Sequence of chain 1.B:
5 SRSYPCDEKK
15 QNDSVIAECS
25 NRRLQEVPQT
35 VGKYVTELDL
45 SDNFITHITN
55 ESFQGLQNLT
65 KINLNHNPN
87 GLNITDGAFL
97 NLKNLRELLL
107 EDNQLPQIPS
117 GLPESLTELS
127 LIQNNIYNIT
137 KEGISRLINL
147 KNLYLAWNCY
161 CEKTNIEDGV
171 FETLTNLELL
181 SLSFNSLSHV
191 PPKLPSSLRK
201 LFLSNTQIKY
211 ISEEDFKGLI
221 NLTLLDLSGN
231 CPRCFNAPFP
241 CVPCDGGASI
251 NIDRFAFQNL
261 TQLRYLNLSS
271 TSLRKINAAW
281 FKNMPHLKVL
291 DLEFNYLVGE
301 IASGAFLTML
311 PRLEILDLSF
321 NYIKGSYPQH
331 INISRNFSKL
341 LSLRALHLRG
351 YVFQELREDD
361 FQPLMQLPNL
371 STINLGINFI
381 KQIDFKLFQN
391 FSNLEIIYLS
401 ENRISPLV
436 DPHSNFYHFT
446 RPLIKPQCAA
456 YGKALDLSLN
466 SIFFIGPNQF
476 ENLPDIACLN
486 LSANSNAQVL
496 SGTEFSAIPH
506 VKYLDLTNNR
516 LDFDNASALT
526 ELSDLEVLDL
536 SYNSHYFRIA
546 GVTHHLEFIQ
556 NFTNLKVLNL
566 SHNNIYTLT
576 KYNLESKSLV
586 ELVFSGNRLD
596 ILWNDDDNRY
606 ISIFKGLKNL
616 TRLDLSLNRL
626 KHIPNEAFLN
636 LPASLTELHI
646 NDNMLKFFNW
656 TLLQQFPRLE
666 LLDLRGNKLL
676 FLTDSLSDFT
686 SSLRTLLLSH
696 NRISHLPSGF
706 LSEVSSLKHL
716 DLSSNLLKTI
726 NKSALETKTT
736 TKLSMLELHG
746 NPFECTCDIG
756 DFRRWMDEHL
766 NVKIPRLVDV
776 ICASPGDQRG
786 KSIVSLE

Binding-site contacts:
Ligand atom C10 contacts residue TYR322 of chain 1.B at 3.8 Å (hydrophobic).
Ligand atom C16 contacts residue VAL352 of chain 1.B at 4.1 Å (hydrophobic).
Ligand atom C7 contacts residue TYR322 of chain 1.B at 4.2 Å (hydrophobic).
Ligand atom C15 contacts residue TYR322 of chain 1.B at 3.5 Å (hydrophobic).
Ligand atom C14 contacts residue TYR322 of chain 1.B at 3.7 Å (hydrophobic).
Ligand atom C8 contacts residue TYR322 of chain 1.B at 3.7 Å (hydrophobic).
Ligand atom C9 contacts residue TYR322 of chain 1.B at 4.2 Å (hydrophobic).
Ligand atom C26 contacts residue VAL352 of chain 1.B at 3.6 Å (hydrophobic).
Ligand atom O27 contacts residue VAL352 of chain 1.B at 3.5 Å.
Ligand atom N5 contacts residue ILE377 of chain 1.B at 4.0 Å.
Ligand atom O27 contacts residue TYR322 of chain 1.B at 3.5 Å.
Ligand atom C26 contacts residue ILE323 of chain 1.B at 4.2 Å (hydrophobic).
Ligand atom C3 contacts residue PHE379 of chain 1.B at 4.1 Å (hydrophobic).
Ligand atom C8 contacts residue VAL352 of chain 1.B at 4.2 Å (hydrophobic).
Ligand atom C2 contacts residue PHE379 of chain 1.B at 4.0 Å (hydrophobic).
Ligand atom N1 contacts residue PHE379 of chain 1.B at 3.8 Å.
Ligand atom C26 contacts residue TYR322 of chain 1.B at 3.5 Å (hydrophobic).
Ligand atom C13 contacts residue LYS324 of chain 1.B at 4.3 Å.
Ligand atom C25 contacts residue ILE323 of chain 1.B at 3.7 Å (hydrophobic).
Ligand atom C9 contacts residue PHE379 of chain 1.B at 4.1 Å (hydrophobic).
Ligand atom C26 contacts residue SER326 of chain 1.B at 3.6 Å.
Ligand atom C14 contacts residue GLY325 of chain 1.B at 4.1 Å.
Ligand atom N5 contacts residue PHE379 of chain 1.B at 3.8 Å.
Ligand atom C16 contacts residue GLY350 of chain 1.B at 4.3 Å.
Ligand atom C22 contacts residue PHE379 of chain 1.B at 3.8 Å (hydrophobic).
Ligand atom C16 contacts residue TYR322 of chain 1.B at 3.9 Å (hydrophobic).
Ligand atom C13 contacts residue GLY325 of chain 1.B at 3.9 Å.
Ligand atom C25 contacts residue LYS324 of chain 1.B at 4.2 Å.
Ligand atom O23 contacts residue GLY325 of chain 1.B at 2.9 Å (h-bond).
Ligand atom C25 contacts residue SER326 of chain 1.B at 3.5 Å.
Ligand atom C16 contacts residue PHE320 of chain 1.B at 3.8 Å (hydrophobic).
Ligand atom C25 contacts residue GLY325 of chain 1.B at 3.8 Å.
Ligand atom C11 contacts residue TYR322 of chain 1.B at 4.0 Å (hydrophobic).
Ligand atom C21 contacts residue GLU401 of chain 1.B at 3.9 Å.
Ligand atom O23 contacts residue LYS324 of chain 1.B at 3.7 Å.
Ligand atom C16 contacts residue PHE235 of chain 1.B at 3.6 Å (hydrophobic).
Ligand atom C4 contacts residue PHE379 of chain 1.B at 3.9 Å (hydrophobic).
Ligand atom C13 contacts residue TYR322 of chain 1.B at 4.1 Å (hydrophobic).
Ligand atom C9 contacts residue PHE235 of chain 1.B at 4.0 Å (hydrophobic).
Ligand atom C25 contacts residue TYR322 of chain 1.B at 3.7 Å (hydrophobic).

A protein and the small-molecule ligand that binds it are described below.
Small molecule (SMILES): Cc1cc(-c2cn(C)c(=O)c3ccoc23)cc2cn(C3CCNCC3)nc12